Sequence of chain 3.A:
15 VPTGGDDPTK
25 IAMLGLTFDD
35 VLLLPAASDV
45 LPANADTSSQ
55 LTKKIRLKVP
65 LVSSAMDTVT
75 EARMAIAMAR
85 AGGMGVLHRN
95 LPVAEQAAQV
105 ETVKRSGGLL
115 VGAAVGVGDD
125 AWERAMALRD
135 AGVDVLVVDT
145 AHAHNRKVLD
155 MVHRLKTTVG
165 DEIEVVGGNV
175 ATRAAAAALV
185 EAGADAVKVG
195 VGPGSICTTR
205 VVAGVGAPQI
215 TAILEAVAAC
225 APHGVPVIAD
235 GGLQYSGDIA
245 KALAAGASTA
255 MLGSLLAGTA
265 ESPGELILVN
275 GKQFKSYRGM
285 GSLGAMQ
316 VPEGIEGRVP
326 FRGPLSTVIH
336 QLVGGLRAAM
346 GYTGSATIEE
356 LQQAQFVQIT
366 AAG

Binding-site contacts:
Ligand atom C2 contacts residue GLU318 of chain 3.A at 3.5 Å.
Ligand atom C8 contacts residue MET70 of chain 3.A at 3.6 Å (hydrophobic).
Ligand atom O5' contacts residue GLY198 of chain 3.A at 3.5 Å.
Ligand atom O6 contacts residue MET284 of chain 3.A at 3.2 Å (h-bond).
Ligand atom O3P contacts residue TYR281 of chain 3.A at 2.6 Å (h-bond).
Ligand atom C1' contacts residue FWP1 of chain 3.C at 3.6 Å.
Ligand atom O3' contacts residue MET255 of chain 3.A at 3.6 Å.
Ligand atom O1P contacts residue GLY236 of chain 3.A at 2.9 Å (h-bond).
Ligand atom N3 contacts residue FWP1 of chain 3.C at 3.3 Å.
Ligand atom C5 contacts residue ILE200 of chain 3.A at 3.4 Å (hydrophobic).
Ligand atom N7 contacts residue MET284 of chain 3.A at 3.0 Å (h-bond).
Ligand atom O3P contacts residue SER258 of chain 3.A at 3.1 Å (h-bond).
Ligand atom O2P contacts residue SER258 of chain 3.A at 3.3 Å (h-bond).
Ligand atom O2P contacts residue GLY257 of chain 3.A at 2.9 Å (h-bond).
Ligand atom C5 contacts residue MET284 of chain 3.A at 3.6 Å (hydrophobic).
Ligand atom O6 contacts residue GLY285 of chain 3.A at 2.7 Å (h-bond).
Ligand atom O6 contacts residue GLY319 of chain 3.A at 3.4 Å.
Ligand atom O3' contacts residue ASP234 of chain 3.A at 2.4 Å (salt-bridge).
Ligand atom O3P contacts residue SER199 of chain 3.A at 2.7 Å (h-bond).
Ligand atom O6 contacts residue GLY283 of chain 3.A at 3.1 Å.
Ligand atom O1P contacts residue GLY198 of chain 3.A at 3.5 Å.
Ligand atom O5' contacts residue GLY235 of chain 3.A at 3.5 Å.
Ligand atom C3' contacts residue ASP234 of chain 3.A at 3.4 Å.
Ligand atom O2' contacts residue ASN173 of chain 3.A at 3.6 Å.
Ligand atom N1 contacts residue GLU318 of chain 3.A at 2.7 Å (salt-bridge).
Ligand atom C2 contacts residue FWP1 of chain 3.C at 3.2 Å.
Ligand atom C6 contacts residue FWP1 of chain 3.C at 2.9 Å.
Ligand atom C2 contacts residue CYS201 of chain 3.A at 3.3 Å (hydrophobic).
Ligand atom P contacts residue SER199 of chain 3.A at 3.7 Å.
Ligand atom O6 contacts residue FWP1 of chain 3.C at 3.2 Å (h-bond).
Ligand atom C5' contacts residue TYR281 of chain 3.A at 3.5 Å (hydrophobic).
Ligand atom O2' contacts residue FWP1 of chain 3.C at 3.4 Å.
Ligand atom C4' contacts residue ASP234 of chain 3.A at 3.5 Å.
Ligand atom N7 contacts residue GLY283 of chain 3.A at 3.6 Å.
Ligand atom C4 contacts residue ILE200 of chain 3.A at 3.6 Å (hydrophobic).
Ligand atom C6 contacts residue GLY285 of chain 3.A at 3.6 Å.
Ligand atom O1P contacts residue SER199 of chain 3.A at 2.9 Å (h-bond).
Ligand atom O3' contacts residue SER68 of chain 3.A at 2.9 Å (h-bond).
Ligand atom O2' contacts residue ASP234 of chain 3.A at 2.6 Å (salt-bridge).
Ligand atom N1 contacts residue FWP1 of chain 3.C at 2.8 Å (h-bond).

The protein below binds the small molecule below.
Small molecule (SMILES): O=c1[nH]cnc2c1ncn2[C@@H]1O[C@H](COP(=O)(O)O)[C@@H](O)[C@H]1O